Binding-site contacts:
Ligand atom OP2 contacts residue ARG58 of chain 1.A at 2.8 Å (salt-bridge).
Ligand atom C4A contacts residue LYS209 of chain 1.B at 1.4 Å.
Ligand atom C2 contacts residue ASP184 of chain 1.B at 3.5 Å.
Ligand atom OP4 contacts residue GLY86 of chain 1.B at 3.2 Å.
Ligand atom CA contacts residue LYS209 of chain 1.B at 3.0 Å.
Ligand atom O contacts residue TYR111 of chain 1.B at 3.2 Å.
Ligand atom OXT contacts residue THR353 of chain 1.B at 3.3 Å.
Ligand atom C3 contacts residue LYS209 of chain 1.B at 3.2 Å.
Ligand atom OP1 contacts residue SER206 of chain 1.B at 2.9 Å (h-bond).
Ligand atom OP3 contacts residue GLY86 of chain 1.B at 3.2 Å (h-bond).
Ligand atom C5 contacts residue SER206 of chain 1.B at 3.6 Å.
Ligand atom OP1 contacts residue GLY86 of chain 1.B at 2.8 Å (h-bond).
Ligand atom CG contacts residue TYR111 of chain 1.B at 1.4 Å (hydrophobic).
Ligand atom OP4 contacts residue SER206 of chain 1.B at 3.0 Å (h-bond).
Ligand atom O3 contacts residue ASN158 of chain 1.B at 2.9 Å (h-bond).
Ligand atom OP3 contacts residue SER85 of chain 1.B at 3.3 Å.
Ligand atom N contacts residue LYS209 of chain 1.B at 2.5 Å (salt-bridge).
Ligand atom OXT contacts residue ARG373 of chain 1.B at 3.1 Å (salt-bridge).
Ligand atom N contacts residue TYR111 of chain 1.B at 3.0 Å.
Ligand atom CB contacts residue TYR111 of chain 1.B at 2.6 Å (hydrophobic).
Ligand atom P contacts residue SER206 of chain 1.B at 3.6 Å.
Ligand atom C4 contacts residue LYS209 of chain 1.B at 2.4 Å.
Ligand atom C5 contacts residue LYS209 of chain 1.B at 3.4 Å.
Ligand atom OP3 contacts residue MET87 of chain 1.B at 2.9 Å (h-bond).
Ligand atom C5 contacts residue TYR111 of chain 1.B at 3.6 Å (hydrophobic).
Ligand atom O contacts residue THR353 of chain 1.B at 3.5 Å.
Ligand atom O contacts residue ASN158 of chain 1.B at 3.2 Å (h-bond).
Ligand atom OP1 contacts residue THR208 of chain 1.B at 2.8 Å (h-bond).
Ligand atom C2A contacts residue ASP184 of chain 1.B at 3.4 Å.
Ligand atom CD contacts residue TYR111 of chain 1.B at 2.5 Å (hydrophobic).
Ligand atom O3 contacts residue LYS209 of chain 1.B at 3.4 Å (salt-bridge).
Ligand atom O contacts residue ARG373 of chain 1.B at 2.7 Å (salt-bridge).
Ligand atom OP3 contacts residue ARG58 of chain 1.A at 2.6 Å (salt-bridge).
Ligand atom OP2 contacts residue TYR56 of chain 1.A at 2.5 Å (h-bond).
Ligand atom P contacts residue GLY86 of chain 1.B at 3.4 Å.
Ligand atom CA contacts residue TYR111 of chain 1.B at 3.3 Å (hydrophobic).
Ligand atom N1 contacts residue ASP184 of chain 1.B at 2.7 Å (salt-bridge).
Ligand atom OXT contacts residue SER338 of chain 1.B at 2.8 Å (h-bond).
Ligand atom CD contacts residue THR353 of chain 1.B at 3.6 Å.
Ligand atom P contacts residue TYR56 of chain 1.A at 3.5 Å.

Sequence of chain 1.A:
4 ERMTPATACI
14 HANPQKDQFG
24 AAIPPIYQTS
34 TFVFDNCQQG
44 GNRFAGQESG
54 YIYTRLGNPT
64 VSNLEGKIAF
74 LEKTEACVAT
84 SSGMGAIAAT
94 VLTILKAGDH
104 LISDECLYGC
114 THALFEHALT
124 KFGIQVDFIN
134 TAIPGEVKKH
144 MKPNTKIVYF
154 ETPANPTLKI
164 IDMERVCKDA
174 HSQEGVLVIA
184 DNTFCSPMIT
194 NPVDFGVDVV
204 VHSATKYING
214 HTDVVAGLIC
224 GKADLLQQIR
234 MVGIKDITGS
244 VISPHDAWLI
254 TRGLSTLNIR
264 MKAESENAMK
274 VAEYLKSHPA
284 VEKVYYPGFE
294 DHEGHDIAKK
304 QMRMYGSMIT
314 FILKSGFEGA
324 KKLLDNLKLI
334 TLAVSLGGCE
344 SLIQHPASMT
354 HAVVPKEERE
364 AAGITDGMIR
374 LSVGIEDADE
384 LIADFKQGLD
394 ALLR

Sequence of chain 1.B:
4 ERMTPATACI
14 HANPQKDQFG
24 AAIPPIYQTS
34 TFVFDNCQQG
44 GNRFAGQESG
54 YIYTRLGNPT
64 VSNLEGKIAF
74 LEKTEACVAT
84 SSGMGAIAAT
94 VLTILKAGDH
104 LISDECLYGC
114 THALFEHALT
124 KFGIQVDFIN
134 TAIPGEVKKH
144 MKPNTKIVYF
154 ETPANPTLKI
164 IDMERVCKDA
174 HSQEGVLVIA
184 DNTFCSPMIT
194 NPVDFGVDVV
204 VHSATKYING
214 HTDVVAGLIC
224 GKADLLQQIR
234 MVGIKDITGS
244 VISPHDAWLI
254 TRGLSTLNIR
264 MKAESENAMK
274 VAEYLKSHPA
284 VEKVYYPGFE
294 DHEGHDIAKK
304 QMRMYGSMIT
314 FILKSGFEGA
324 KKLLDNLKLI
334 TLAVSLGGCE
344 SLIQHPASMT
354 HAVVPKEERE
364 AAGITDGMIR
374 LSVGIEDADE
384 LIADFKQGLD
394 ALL

The small molecule below binds the protein below.
Small molecule (SMILES): Cc1ncc(COP(=O)(O)O)c(/C=N/[C@@H](C[C@H](C)O)C(=O)O)c1O